Binding-site contacts:
Ligand atom C5 contacts residue THR164 of chain 3.B at 3.8 Å.
Ligand atom C3 contacts residue ASN470 of chain 3.B at 3.7 Å.
Ligand atom O6 contacts residue GLU165 of chain 3.B at 2.8 Å (salt-bridge).
Ligand atom O7 contacts residue ASN470 of chain 3.B at 3.7 Å.
Ligand atom C2 contacts residue ASN470 of chain 3.B at 2.3 Å.
Ligand atom C1 contacts residue ASN470 of chain 3.B at 1.4 Å.
Ligand atom C5 contacts residue ASN470 of chain 3.B at 3.6 Å.
Ligand atom C6 contacts residue GLU165 of chain 3.B at 3.6 Å.
Ligand atom C7 contacts residue ASN470 of chain 3.B at 3.5 Å.
Ligand atom O5 contacts residue THR164 of chain 3.B at 3.2 Å.
Ligand atom C6 contacts residue THR164 of chain 3.B at 3.2 Å.
Ligand atom C1 contacts residue THR164 of chain 3.B at 3.9 Å.
Ligand atom C4 contacts residue ASN470 of chain 3.B at 4.1 Å.
Ligand atom O5 contacts residue ASN470 of chain 3.B at 2.4 Å (h-bond).
Ligand atom O6 contacts residue THR164 of chain 3.B at 2.4 Å (h-bond).
Ligand atom N2 contacts residue ASN470 of chain 3.B at 2.8 Å (h-bond).

Sequence of chain 3.B:
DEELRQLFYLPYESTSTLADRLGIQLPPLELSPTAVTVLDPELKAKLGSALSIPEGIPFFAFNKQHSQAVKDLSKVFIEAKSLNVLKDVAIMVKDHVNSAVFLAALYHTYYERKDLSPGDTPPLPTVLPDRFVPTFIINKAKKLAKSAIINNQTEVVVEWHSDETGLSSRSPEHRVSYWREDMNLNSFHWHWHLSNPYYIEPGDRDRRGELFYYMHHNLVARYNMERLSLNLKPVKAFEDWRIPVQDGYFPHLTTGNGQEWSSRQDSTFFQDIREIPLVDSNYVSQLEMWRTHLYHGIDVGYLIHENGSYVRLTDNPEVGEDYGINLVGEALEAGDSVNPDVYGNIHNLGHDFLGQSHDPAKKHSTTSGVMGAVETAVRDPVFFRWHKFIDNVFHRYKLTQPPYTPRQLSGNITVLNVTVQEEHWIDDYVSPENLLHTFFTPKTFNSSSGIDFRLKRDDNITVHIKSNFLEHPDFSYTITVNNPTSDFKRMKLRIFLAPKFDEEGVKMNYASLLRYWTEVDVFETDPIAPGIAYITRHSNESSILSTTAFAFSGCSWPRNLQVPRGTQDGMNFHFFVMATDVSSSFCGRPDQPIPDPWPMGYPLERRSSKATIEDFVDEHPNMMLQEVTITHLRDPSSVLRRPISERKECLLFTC

The protein below binds the small molecule below.
Small molecule (SMILES): CC(=O)N[C@@H]1[C@@H](O)[C@H](O)[C@@H](CO)O[C@H]1O